Binding-site contacts:
Ligand atom C1 contacts residue GLN892 of chain 1.A at 4.4 Å.
Ligand atom C7 contacts residue ASN1071 of chain 1.C at 3.8 Å.
Ligand atom O7 contacts residue ASN1071 of chain 1.C at 4.1 Å.
Ligand atom C2 contacts residue ASN1071 of chain 1.C at 3.5 Å.
Ligand atom C1 contacts residue ASN1071 of chain 1.C at 3.4 Å.
Ligand atom C8 contacts residue GLU1069 of chain 1.C at 4.0 Å.
Ligand atom N2 contacts residue ASN1071 of chain 1.C at 3.5 Å (h-bond).
Ligand atom O5 contacts residue ASN1071 of chain 1.C at 4.1 Å.

This small molecule binds to this protein.
Small molecule (SMILES): CC(=O)N[C@@H]1[C@@H](O)[C@H](O)[C@@H](CO)O[C@H]1O

Sequence of chain 1.C:
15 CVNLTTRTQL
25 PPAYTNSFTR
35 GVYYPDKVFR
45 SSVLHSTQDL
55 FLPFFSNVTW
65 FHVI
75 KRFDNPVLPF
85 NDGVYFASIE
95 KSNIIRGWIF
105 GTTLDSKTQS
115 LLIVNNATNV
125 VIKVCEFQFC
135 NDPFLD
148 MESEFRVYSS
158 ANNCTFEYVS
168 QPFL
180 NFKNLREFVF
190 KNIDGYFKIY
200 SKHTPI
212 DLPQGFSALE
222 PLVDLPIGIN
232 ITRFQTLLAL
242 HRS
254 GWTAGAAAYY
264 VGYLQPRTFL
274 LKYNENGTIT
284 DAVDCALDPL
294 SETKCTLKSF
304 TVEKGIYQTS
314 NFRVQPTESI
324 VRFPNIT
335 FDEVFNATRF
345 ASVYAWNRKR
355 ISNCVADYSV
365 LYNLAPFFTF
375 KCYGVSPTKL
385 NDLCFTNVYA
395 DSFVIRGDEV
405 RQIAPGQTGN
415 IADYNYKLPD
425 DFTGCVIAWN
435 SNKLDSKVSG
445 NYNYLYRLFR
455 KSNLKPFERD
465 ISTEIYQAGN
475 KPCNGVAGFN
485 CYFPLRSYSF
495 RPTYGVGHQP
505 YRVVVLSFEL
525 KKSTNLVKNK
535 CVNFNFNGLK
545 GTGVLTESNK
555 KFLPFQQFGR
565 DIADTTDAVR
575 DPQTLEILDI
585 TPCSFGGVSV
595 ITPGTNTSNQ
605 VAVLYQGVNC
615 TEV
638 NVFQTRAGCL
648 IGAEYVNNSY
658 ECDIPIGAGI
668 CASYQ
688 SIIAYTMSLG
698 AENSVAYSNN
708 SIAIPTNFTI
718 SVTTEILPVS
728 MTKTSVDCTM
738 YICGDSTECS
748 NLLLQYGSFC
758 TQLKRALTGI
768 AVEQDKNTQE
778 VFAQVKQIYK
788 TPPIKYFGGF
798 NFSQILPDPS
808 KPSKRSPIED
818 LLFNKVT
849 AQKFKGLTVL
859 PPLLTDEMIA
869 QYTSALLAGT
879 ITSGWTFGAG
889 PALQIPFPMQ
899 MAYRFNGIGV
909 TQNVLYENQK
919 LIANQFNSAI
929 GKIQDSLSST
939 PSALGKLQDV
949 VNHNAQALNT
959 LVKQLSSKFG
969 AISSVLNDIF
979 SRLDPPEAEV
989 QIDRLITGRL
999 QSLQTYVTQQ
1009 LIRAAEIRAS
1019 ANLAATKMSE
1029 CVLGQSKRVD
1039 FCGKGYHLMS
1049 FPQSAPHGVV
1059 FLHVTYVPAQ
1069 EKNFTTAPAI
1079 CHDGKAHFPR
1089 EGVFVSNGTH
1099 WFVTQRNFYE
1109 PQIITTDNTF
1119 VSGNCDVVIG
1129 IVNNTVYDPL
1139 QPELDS

Sequence of chain 1.A:
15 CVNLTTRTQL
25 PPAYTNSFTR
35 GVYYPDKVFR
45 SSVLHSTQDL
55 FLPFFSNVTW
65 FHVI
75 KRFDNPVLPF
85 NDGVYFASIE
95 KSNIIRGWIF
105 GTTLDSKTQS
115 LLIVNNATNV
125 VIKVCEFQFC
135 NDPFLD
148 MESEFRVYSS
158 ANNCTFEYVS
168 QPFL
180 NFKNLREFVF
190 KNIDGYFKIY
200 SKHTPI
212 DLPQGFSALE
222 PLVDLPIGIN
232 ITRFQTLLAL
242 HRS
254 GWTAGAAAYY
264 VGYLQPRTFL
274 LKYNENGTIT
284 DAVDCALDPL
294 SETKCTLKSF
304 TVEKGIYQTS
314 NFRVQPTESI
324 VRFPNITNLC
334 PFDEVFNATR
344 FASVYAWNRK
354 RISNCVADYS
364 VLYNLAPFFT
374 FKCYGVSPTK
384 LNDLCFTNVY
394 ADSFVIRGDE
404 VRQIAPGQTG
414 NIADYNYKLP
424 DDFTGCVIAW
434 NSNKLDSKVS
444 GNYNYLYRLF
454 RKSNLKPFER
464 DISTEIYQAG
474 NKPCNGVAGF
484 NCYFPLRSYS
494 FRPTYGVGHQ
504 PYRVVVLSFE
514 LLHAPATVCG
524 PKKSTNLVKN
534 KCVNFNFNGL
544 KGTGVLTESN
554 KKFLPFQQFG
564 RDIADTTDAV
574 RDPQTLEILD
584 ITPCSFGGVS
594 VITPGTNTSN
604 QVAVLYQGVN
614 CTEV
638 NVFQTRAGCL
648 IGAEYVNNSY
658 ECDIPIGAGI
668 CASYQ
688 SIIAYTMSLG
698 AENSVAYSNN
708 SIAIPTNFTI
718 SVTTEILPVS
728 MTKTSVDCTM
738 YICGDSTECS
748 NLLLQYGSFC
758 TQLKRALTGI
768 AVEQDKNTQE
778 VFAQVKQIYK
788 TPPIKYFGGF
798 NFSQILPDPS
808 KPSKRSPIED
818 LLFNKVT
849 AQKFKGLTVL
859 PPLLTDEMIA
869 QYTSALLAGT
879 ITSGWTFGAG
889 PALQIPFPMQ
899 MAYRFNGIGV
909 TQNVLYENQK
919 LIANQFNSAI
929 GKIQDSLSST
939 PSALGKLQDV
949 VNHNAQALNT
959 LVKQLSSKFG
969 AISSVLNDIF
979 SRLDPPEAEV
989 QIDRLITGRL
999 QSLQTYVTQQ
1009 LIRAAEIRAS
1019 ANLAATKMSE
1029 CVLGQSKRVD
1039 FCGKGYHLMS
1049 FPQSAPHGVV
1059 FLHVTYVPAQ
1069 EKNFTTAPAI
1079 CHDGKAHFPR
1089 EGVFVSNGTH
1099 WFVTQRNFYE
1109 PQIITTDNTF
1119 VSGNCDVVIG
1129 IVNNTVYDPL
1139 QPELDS